Sequence of chain 1.A:
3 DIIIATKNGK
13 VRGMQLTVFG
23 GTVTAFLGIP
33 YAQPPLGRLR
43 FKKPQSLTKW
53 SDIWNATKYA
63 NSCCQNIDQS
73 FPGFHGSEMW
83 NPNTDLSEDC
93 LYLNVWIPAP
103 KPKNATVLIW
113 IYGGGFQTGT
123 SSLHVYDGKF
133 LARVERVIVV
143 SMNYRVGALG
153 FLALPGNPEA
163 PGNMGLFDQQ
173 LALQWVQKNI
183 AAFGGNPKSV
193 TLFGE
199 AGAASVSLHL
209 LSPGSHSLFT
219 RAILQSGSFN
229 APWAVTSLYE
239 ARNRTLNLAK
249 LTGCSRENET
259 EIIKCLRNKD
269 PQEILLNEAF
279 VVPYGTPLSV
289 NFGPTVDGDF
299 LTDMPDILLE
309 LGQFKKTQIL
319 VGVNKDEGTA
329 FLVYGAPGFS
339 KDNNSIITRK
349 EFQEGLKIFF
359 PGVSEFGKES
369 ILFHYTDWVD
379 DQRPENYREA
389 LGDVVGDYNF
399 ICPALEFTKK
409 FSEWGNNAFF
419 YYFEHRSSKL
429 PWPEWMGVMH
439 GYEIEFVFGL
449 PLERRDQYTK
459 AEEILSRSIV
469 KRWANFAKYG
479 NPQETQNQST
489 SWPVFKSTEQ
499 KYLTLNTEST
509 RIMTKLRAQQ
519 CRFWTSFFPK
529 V

Binding-site contacts:
Ligand atom C7 contacts residue ASN342 of chain 1.A at 4.4 Å.
Ligand atom C5 contacts residue GLY336 of chain 1.A at 4.4 Å.
Ligand atom C3 contacts residue GLY336 of chain 1.A at 4.3 Å.
Ligand atom C5 contacts residue PHE337 of chain 1.A at 4.5 Å (hydrophobic).
Ligand atom C1 contacts residue GLY336 of chain 1.A at 4.5 Å.
Ligand atom O7 contacts residue ILE344 of chain 1.A at 4.4 Å.
Ligand atom O5 contacts residue SER338 of chain 1.A at 4.4 Å.
Ligand atom C2 contacts residue ASN341 of chain 1.A at 2.5 Å.
Ligand atom C1 contacts residue ASN341 of chain 1.A at 1.4 Å.
Ligand atom C5 contacts residue SER338 of chain 1.A at 3.8 Å.
Ligand atom N2 contacts residue ASN341 of chain 1.A at 3.1 Å (h-bond).
Ligand atom O7 contacts residue SER343 of chain 1.A at 4.3 Å.
Ligand atom O5 contacts residue SER338 of chain 1.A at 3.4 Å.
Ligand atom C1 contacts residue SER338 of chain 1.A at 3.9 Å.
Ligand atom C6 contacts residue ASP340 of chain 1.A at 4.5 Å.
Ligand atom C5 contacts residue ASN341 of chain 1.A at 3.5 Å.
Ligand atom O7 contacts residue GLY336 of chain 1.A at 3.4 Å (h-bond).
Ligand atom C6 contacts residue SER338 of chain 1.A at 4.2 Å.
Ligand atom C7 contacts residue ASN341 of chain 1.A at 3.4 Å.
Ligand atom O4 contacts residue GLY336 of chain 1.A at 3.8 Å.
Ligand atom C5 contacts residue ASN341 of chain 1.A at 4.2 Å.
Ligand atom C7 contacts residue GLY336 of chain 1.A at 4.5 Å.
Ligand atom C6 contacts residue ASN341 of chain 1.A at 4.0 Å.
Ligand atom C3 contacts residue ASN341 of chain 1.A at 3.8 Å.
Ligand atom O7 contacts residue ASN342 of chain 1.A at 3.6 Å (h-bond).
Ligand atom C4 contacts residue ASN341 of chain 1.A at 4.2 Å.
Ligand atom C6 contacts residue PHE337 of chain 1.A at 4.0 Å (hydrophobic).
Ligand atom O5 contacts residue ASN341 of chain 1.A at 2.2 Å (h-bond).
Ligand atom O7 contacts residue ASN341 of chain 1.A at 4.2 Å.
Ligand atom O7 contacts residue PRO335 of chain 1.A at 4.0 Å.
Ligand atom C6 contacts residue SER338 of chain 1.A at 3.7 Å.
Ligand atom C8 contacts residue ASN341 of chain 1.A at 3.2 Å.

This protein binds this small molecule.
Small molecule (SMILES): CC(=O)N[C@H]1[C@H](O[C@H]2[C@H](O)[C@@H](NC(C)=O)CO[C@@H]2CO[C@H]2O[C@@H](C)[C@@H](O)[C@@H](O)[C@@H]2O)O[C@H](CO)[C@@H](O)[C@@H]1O